Sequence of chain 1.G:
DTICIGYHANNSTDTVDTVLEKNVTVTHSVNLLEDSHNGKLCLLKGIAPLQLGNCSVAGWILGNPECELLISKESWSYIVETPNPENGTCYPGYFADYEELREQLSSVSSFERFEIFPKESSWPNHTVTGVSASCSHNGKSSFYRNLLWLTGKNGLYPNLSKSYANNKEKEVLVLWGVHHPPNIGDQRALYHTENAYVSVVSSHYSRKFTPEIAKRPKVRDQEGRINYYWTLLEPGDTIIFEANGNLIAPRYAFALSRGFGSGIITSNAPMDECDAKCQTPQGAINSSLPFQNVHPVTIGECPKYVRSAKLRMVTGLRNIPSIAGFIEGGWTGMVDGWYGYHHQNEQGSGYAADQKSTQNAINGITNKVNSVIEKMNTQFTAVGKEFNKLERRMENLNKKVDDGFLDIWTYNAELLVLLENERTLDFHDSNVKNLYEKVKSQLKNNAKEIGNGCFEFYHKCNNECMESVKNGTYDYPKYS

Binding-site contacts:
Ligand atom O5 contacts residue ASN71 of chain 1.G at 2.4 Å (h-bond).
Ligand atom N2 contacts residue ASN71 of chain 1.G at 2.9 Å (h-bond).
Ligand atom C5 contacts residue ASN71 of chain 1.G at 3.7 Å.
Ligand atom C1 contacts residue ASN71 of chain 1.G at 1.4 Å.
Ligand atom O7 contacts residue ASN71 of chain 1.G at 3.7 Å.
Ligand atom C7 contacts residue ASN71 of chain 1.G at 3.5 Å.
Ligand atom C2 contacts residue ASN71 of chain 1.G at 2.5 Å.
Ligand atom C4 contacts residue ASN71 of chain 1.G at 4.2 Å.
Ligand atom C3 contacts residue ASN71 of chain 1.G at 3.8 Å.

This protein binds this small molecule.
Small molecule (SMILES): CC(=O)N[C@@H]1[C@@H](O)[C@H](O)[C@@H](CO)O[C@H]1O